Sequence of chain 2.A:
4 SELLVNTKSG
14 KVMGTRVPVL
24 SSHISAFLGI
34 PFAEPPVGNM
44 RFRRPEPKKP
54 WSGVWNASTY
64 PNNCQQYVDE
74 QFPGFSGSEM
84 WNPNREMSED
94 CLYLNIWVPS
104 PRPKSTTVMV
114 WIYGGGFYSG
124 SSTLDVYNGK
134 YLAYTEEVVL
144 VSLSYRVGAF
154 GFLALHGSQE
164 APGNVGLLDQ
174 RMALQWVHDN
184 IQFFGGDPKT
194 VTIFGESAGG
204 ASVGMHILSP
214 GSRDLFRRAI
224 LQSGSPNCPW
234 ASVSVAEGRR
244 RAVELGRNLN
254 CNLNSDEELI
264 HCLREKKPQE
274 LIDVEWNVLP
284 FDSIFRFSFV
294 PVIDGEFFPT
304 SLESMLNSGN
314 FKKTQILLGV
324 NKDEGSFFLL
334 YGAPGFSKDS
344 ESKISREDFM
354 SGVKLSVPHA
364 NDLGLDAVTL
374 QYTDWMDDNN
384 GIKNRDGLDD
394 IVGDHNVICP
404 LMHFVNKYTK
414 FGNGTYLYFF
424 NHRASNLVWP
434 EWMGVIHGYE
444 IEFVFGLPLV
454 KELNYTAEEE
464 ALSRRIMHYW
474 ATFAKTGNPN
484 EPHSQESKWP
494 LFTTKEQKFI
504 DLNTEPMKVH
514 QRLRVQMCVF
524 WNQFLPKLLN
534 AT

A protein and the small-molecule ligand that binds it are described below.
Small molecule (SMILES): CC(=O)N[C@@H]1[C@@H](O)[C@H](O)[C@@H](CO)O[C@H]1O

Binding-site contacts:
Ligand atom C4 contacts residue ASN59 of chain 2.A at 4.5 Å.
Ligand atom O5 contacts residue THR62 of chain 2.A at 3.9 Å.
Ligand atom C1 contacts residue SER61 of chain 2.A at 3.8 Å.
Ligand atom O7 contacts residue ASN59 of chain 2.A at 4.2 Å.
Ligand atom N2 contacts residue ASN59 of chain 2.A at 2.8 Å (h-bond).
Ligand atom C3 contacts residue ASN59 of chain 2.A at 3.9 Å.
Ligand atom C7 contacts residue ASN59 of chain 2.A at 3.4 Å.
Ligand atom O6 contacts residue THR62 of chain 2.A at 4.4 Å.
Ligand atom O5 contacts residue ASN59 of chain 2.A at 2.8 Å (h-bond).
Ligand atom C5 contacts residue ASN59 of chain 2.A at 4.1 Å.
Ligand atom C5 contacts residue THR62 of chain 2.A at 4.2 Å.
Ligand atom C6 contacts residue THR62 of chain 2.A at 4.4 Å.
Ligand atom O5 contacts residue SER61 of chain 2.A at 4.5 Å.
Ligand atom C8 contacts residue ASN59 of chain 2.A at 3.8 Å.
Ligand atom C1 contacts residue ASN59 of chain 2.A at 1.6 Å.
Ligand atom C2 contacts residue ASN59 of chain 2.A at 2.6 Å.